A small-molecule ligand and the protein it binds are described below.
Small molecule (SMILES): COc1ccc(S(=O)(=O)NC(=O)c2cc3c(Nc4cccc(OC)c4)ccc(Cl)c3n2C)cc1

Sequence of chain 1.C:
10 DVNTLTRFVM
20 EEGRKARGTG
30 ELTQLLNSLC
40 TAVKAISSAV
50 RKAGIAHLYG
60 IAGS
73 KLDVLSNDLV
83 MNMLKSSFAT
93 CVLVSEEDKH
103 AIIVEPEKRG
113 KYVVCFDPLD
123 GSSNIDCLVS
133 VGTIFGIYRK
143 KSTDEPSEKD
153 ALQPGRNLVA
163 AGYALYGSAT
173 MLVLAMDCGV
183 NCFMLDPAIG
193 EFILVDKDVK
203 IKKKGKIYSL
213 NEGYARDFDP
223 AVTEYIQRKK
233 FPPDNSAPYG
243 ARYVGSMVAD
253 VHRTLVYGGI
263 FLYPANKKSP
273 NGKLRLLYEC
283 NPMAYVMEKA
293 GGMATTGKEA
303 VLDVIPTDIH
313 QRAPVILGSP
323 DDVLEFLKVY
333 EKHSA

Binding-site contacts:
Ligand atom O2 contacts residue THR28 of chain 1.B at 3.2 Å (h-bond).
Ligand atom C20 contacts residue GLY22 of chain 1.B at 3.7 Å.
Ligand atom C9 contacts residue ARG23 of chain 1.B at 3.5 Å.
Ligand atom N3 contacts residue GLY29 of chain 1.B at 3.0 Å (h-bond).
Ligand atom CL1 contacts residue GLY29 of chain 1.C at 3.2 Å.
Ligand atom N3 contacts residue GLY27 of chain 1.B at 3.4 Å.
Ligand atom C17 contacts residue GLY22 of chain 1.B at 3.6 Å.
Ligand atom O3 contacts residue LEU31 of chain 1.B at 3.1 Å (h-bond).
Ligand atom C6 contacts residue EW01 of chain 1.G at 3.2 Å.
Ligand atom O1 contacts residue THR32 of chain 1.B at 2.7 Å (h-bond).
Ligand atom O4 contacts residue GLU21 of chain 1.B at 3.5 Å.
Ligand atom O3 contacts residue GLY29 of chain 1.B at 3.0 Å.
Ligand atom C7 contacts residue EW01 of chain 1.G at 3.6 Å.
Ligand atom C1 contacts residue EW01 of chain 1.G at 3.7 Å.
Ligand atom C2 contacts residue ARG26 of chain 1.B at 3.5 Å.
Ligand atom C12 contacts residue ARG23 of chain 1.B at 3.6 Å.
Ligand atom C16 contacts residue GLY22 of chain 1.B at 3.7 Å.
Ligand atom O3 contacts residue THR32 of chain 1.B at 3.0 Å (h-bond).
Ligand atom C14 contacts residue GLY27 of chain 1.B at 3.4 Å.
Ligand atom O3 contacts residue GLU30 of chain 1.B at 3.4 Å (salt-bridge).
Ligand atom C16 contacts residue GLY29 of chain 1.B at 3.5 Å.
Ligand atom C13 contacts residue GLY22 of chain 1.B at 3.6 Å.
Ligand atom N1 contacts residue GLY27 of chain 1.B at 3.2 Å (h-bond).
Ligand atom C22 contacts residue GLY22 of chain 1.B at 3.4 Å.
Ligand atom S1 contacts residue GLY29 of chain 1.B at 3.4 Å (h-bond).
Ligand atom C14 contacts residue GLY22 of chain 1.B at 3.4 Å.
Ligand atom C15 contacts residue MET19 of chain 1.B at 3.5 Å (hydrophobic).
Ligand atom C12 contacts residue EW01 of chain 1.G at 3.7 Å.
Ligand atom N3 contacts residue THR28 of chain 1.B at 3.4 Å (h-bond).
Ligand atom C10 contacts residue ARG23 of chain 1.B at 3.7 Å.
Ligand atom C9 contacts residue EW01 of chain 1.G at 3.6 Å.
Ligand atom N1 contacts residue ARG26 of chain 1.B at 3.5 Å.
Ligand atom O2 contacts residue GLY29 of chain 1.B at 3.4 Å (h-bond).
Ligand atom C21 contacts residue GLY22 of chain 1.B at 3.4 Å.
Ligand atom C3 contacts residue ARG26 of chain 1.B at 3.7 Å.
Ligand atom C10 contacts residue EW01 of chain 1.G at 3.7 Å.
Ligand atom C5 contacts residue EW01 of chain 1.G at 3.2 Å.
Ligand atom C22 contacts residue THR32 of chain 1.B at 3.6 Å.
Ligand atom C8 contacts residue EW01 of chain 1.G at 3.6 Å.
Ligand atom O5 contacts residue EW01 of chain 1.G at 3.0 Å.

Sequence of chain 1.B:
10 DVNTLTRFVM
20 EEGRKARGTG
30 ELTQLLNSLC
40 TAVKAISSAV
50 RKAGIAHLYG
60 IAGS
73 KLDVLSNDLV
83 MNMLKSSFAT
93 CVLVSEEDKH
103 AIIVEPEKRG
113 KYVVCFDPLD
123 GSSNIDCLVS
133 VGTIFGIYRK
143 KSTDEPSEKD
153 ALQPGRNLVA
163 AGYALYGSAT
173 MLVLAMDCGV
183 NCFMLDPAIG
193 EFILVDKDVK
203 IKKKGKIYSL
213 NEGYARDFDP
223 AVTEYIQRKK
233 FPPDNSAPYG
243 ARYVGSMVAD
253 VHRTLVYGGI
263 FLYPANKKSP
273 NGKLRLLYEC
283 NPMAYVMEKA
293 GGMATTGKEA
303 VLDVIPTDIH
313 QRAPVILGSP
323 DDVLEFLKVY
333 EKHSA